A protein and the small-molecule ligand that binds it are described below.
Small molecule (SMILES): O=C(Nc1ccc2c(c1)CN(S(=O)(=O)c1cccc(C(F)(F)F)c1)CCO2)c1c(F)cccc1Cl

Sequence of chain 1.B:
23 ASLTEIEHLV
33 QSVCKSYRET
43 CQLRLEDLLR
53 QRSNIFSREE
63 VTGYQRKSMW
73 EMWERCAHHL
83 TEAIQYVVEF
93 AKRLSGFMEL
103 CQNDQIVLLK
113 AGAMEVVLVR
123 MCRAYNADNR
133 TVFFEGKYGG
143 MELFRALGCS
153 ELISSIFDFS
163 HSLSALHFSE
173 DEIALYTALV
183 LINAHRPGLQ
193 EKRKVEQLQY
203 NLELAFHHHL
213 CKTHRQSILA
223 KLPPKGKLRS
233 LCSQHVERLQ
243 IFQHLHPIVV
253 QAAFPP

Binding-site contacts:
Ligand atom O28 contacts residue PHE136 of chain 1.B at 3.2 Å.
Ligand atom C18 contacts residue LEU241 of chain 1.B at 3.6 Å (hydrophobic).
Ligand atom F33 contacts residue ILE158 of chain 1.B at 3.7 Å.
Ligand atom C20 contacts residue HIS81 of chain 1.B at 3.6 Å.
Ligand atom CL35 contacts residue CYS78 of chain 1.B at 3.2 Å.
Ligand atom N25 contacts residue HIS237 of chain 1.B at 2.8 Å (h-bond).
Ligand atom C1 contacts residue MET123 of chain 1.B at 3.7 Å (hydrophobic).
Ligand atom N24 contacts residue HIS81 of chain 1.B at 3.4 Å.
Ligand atom C11 contacts residue HIS237 of chain 1.B at 3.6 Å.
Ligand atom C3 contacts residue PHE146 of chain 1.B at 3.8 Å (hydrophobic).
Ligand atom C4 contacts residue HIS237 of chain 1.B at 3.5 Å.
Ligand atom C20 contacts residue LEU82 of chain 1.B at 3.4 Å (hydrophobic).
Ligand atom C5 contacts residue MET123 of chain 1.B at 3.8 Å (hydrophobic).
Ligand atom C3 contacts residue MET123 of chain 1.B at 3.6 Å (hydrophobic).
Ligand atom C19 contacts residue HIS237 of chain 1.B at 3.7 Å.
Ligand atom F32 contacts residue PHE146 of chain 1.B at 3.5 Å.
Ligand atom F32 contacts residue ILE155 of chain 1.B at 3.4 Å.
Ligand atom O28 contacts residue HIS81 of chain 1.B at 3.7 Å.
Ligand atom C2 contacts residue CYS151 of chain 1.B at 3.8 Å (hydrophobic).
Ligand atom C14 contacts residue HIS237 of chain 1.B at 3.5 Å.
Ligand atom F31 contacts residue ILE155 of chain 1.B at 3.6 Å.
Ligand atom S34 contacts residue PHE136 of chain 1.B at 3.8 Å.
Ligand atom CL35 contacts residue TRP75 of chain 1.B at 3.4 Å.
Ligand atom O27 contacts residue HIS81 of chain 1.B at 3.5 Å.
Ligand atom O26 contacts residue CYS78 of chain 1.B at 3.1 Å.
Ligand atom O27 contacts residue PHE136 of chain 1.B at 3.7 Å.
Ligand atom C16 contacts residue HIS237 of chain 1.B at 3.4 Å.
Ligand atom O29 contacts residue VAL119 of chain 1.B at 3.4 Å.
Ligand atom F30 contacts residue ILE155 of chain 1.B at 3.1 Å.
Ligand atom C1 contacts residue VAL134 of chain 1.B at 3.5 Å (hydrophobic).
Ligand atom C9 contacts residue LEU82 of chain 1.B at 3.8 Å (hydrophobic).
Ligand atom F31 contacts residue PHE159 of chain 1.B at 3.7 Å.
Ligand atom S34 contacts residue HIS81 of chain 1.B at 3.6 Å.
Ligand atom CL35 contacts residue ALA79 of chain 1.B at 3.8 Å.
Ligand atom C8 contacts residue LEU241 of chain 1.B at 3.6 Å (hydrophobic).
Ligand atom O27 contacts residue CYS78 of chain 1.B at 3.7 Å.
Ligand atom F30 contacts residue HIS237 of chain 1.B at 3.2 Å.
Ligand atom F30 contacts residue ILE158 of chain 1.B at 3.6 Å.
Ligand atom C13 contacts residue PHE146 of chain 1.B at 3.8 Å (hydrophobic).
Ligand atom C6 contacts residue LEU154 of chain 1.B at 3.5 Å (hydrophobic).